A small-molecule ligand and the protein it binds are described below.
Small molecule (SMILES): O=c1[nH]cnc2c1ncn2[C@@H]1O[C@H](COP(=O)(O)O)[C@@H](O)[C@H]1O

Binding-site contacts:
Ligand atom N7 contacts residue ILE204 of chain 1.G at 3.4 Å.
Ligand atom O6 contacts residue MET288 of chain 1.G at 3.1 Å (h-bond).
Ligand atom C4' contacts residue ASP238 of chain 1.G at 3.4 Å.
Ligand atom O3P contacts residue GLY202 of chain 1.G at 3.6 Å.
Ligand atom C2 contacts residue CYS205 of chain 1.G at 3.4 Å (hydrophobic).
Ligand atom C8 contacts residue MET75 of chain 1.G at 3.5 Å (hydrophobic).
Ligand atom N3 contacts residue ZO41 of chain 1.CA at 3.6 Å.
Ligand atom C5 contacts residue MET288 of chain 1.G at 3.7 Å (hydrophobic).
Ligand atom O1P contacts residue SER203 of chain 1.G at 2.4 Å (h-bond).
Ligand atom O1P contacts residue SER262 of chain 1.G at 3.4 Å (h-bond).
Ligand atom N3 contacts residue CYS205 of chain 1.G at 3.7 Å.
Ligand atom C5 contacts residue ILE204 of chain 1.G at 3.6 Å (hydrophobic).
Ligand atom N1 contacts residue GLU313 of chain 1.G at 3.0 Å (salt-bridge).
Ligand atom O5' contacts residue GLY202 of chain 1.G at 3.6 Å.
Ligand atom O6 contacts residue GLY314 of chain 1.G at 3.7 Å.
Ligand atom O3P contacts residue GLY239 of chain 1.G at 3.6 Å.
Ligand atom C8 contacts residue ILE204 of chain 1.G at 3.5 Å (hydrophobic).
Ligand atom O3' contacts residue ASP238 of chain 1.G at 2.4 Å (salt-bridge).
Ligand atom O3P contacts residue SER203 of chain 1.G at 3.2 Å (h-bond).
Ligand atom C2 contacts residue GLU313 of chain 1.G at 3.6 Å.
Ligand atom C2 contacts residue ZO41 of chain 1.CA at 3.4 Å.
Ligand atom N1 contacts residue ZO41 of chain 1.CA at 3.5 Å.
Ligand atom O5' contacts residue TYR285 of chain 1.G at 3.6 Å (h-bond).
Ligand atom O2P contacts residue GLY261 of chain 1.G at 2.8 Å (h-bond).
Ligand atom O3' contacts residue ALA73 of chain 1.G at 3.3 Å.
Ligand atom O6 contacts residue GLY287 of chain 1.G at 3.2 Å.
Ligand atom O2' contacts residue ASN177 of chain 1.G at 3.6 Å (h-bond).
Ligand atom O2P contacts residue SER262 of chain 1.G at 3.5 Å (h-bond).
Ligand atom O3' contacts residue MET259 of chain 1.G at 3.6 Å (h-bond).
Ligand atom O3P contacts residue GLY240 of chain 1.G at 2.9 Å (h-bond).
Ligand atom C2' contacts residue ASP238 of chain 1.G at 3.5 Å.
Ligand atom N7 contacts residue MET75 of chain 1.G at 3.7 Å.
Ligand atom C6 contacts residue GLY289 of chain 1.G at 3.4 Å.
Ligand atom C3' contacts residue ASP238 of chain 1.G at 3.4 Å.
Ligand atom O6 contacts residue GLY289 of chain 1.G at 2.6 Å (h-bond).
Ligand atom O2' contacts residue ASP238 of chain 1.G at 2.3 Å (salt-bridge).
Ligand atom N7 contacts residue GLY287 of chain 1.G at 3.6 Å.
Ligand atom C5' contacts residue TYR285 of chain 1.G at 3.7 Å (hydrophobic).
Ligand atom N7 contacts residue MET288 of chain 1.G at 3.0 Å (h-bond).
Ligand atom O1P contacts residue TYR285 of chain 1.G at 3.0 Å (h-bond).

Sequence of chain 1.G:
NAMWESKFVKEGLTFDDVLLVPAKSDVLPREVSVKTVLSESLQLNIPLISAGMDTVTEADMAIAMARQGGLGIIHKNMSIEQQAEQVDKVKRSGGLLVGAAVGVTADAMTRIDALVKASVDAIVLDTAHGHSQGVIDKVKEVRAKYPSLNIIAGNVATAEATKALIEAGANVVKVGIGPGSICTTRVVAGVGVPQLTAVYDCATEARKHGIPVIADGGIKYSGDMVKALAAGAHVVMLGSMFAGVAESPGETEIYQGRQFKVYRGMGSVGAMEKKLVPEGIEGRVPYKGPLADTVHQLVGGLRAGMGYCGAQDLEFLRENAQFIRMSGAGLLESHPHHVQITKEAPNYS